Binding-site contacts:
Ligand atom O7 contacts residue ASN100 of chain 1.F at 3.2 Å (h-bond).
Ligand atom C2 contacts residue ASN100 of chain 1.F at 2.4 Å.
Ligand atom C3 contacts residue ASN100 of chain 1.F at 3.7 Å.
Ligand atom O7 contacts residue TRP99 of chain 1.F at 4.4 Å.
Ligand atom C5 contacts residue ASN100 of chain 1.F at 3.7 Å.
Ligand atom C7 contacts residue ASN100 of chain 1.F at 3.0 Å.
Ligand atom C4 contacts residue ASN100 of chain 1.F at 4.2 Å.
Ligand atom C1 contacts residue ASN100 of chain 1.F at 1.5 Å.
Ligand atom O7 contacts residue SER101 of chain 1.F at 4.1 Å.
Ligand atom O5 contacts residue SER102 of chain 1.F at 4.5 Å.
Ligand atom C8 contacts residue TRP99 of chain 1.F at 3.5 Å (hydrophobic).
Ligand atom C7 contacts residue TRP99 of chain 1.F at 4.4 Å (hydrophobic).
Ligand atom C8 contacts residue ASN100 of chain 1.F at 4.0 Å.
Ligand atom N2 contacts residue ASN100 of chain 1.F at 2.8 Å (h-bond).
Ligand atom O5 contacts residue ASN100 of chain 1.F at 2.5 Å (h-bond).
Ligand atom C8 contacts residue PRO98 of chain 1.F at 3.8 Å (hydrophobic).

Sequence of chain 1.F:
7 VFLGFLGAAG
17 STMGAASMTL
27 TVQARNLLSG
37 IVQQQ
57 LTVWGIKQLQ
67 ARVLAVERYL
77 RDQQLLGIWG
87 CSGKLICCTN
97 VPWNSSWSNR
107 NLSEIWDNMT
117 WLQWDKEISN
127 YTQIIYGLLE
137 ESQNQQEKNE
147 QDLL

The small molecule below binds the protein below.
Small molecule (SMILES): CC(=O)N[C@@H]1[C@@H](O)[C@H](O)[C@@H](CO)O[C@H]1O